Binding-site contacts:
Ligand atom O6 contacts residue GLN188 of chain 1.B at 3.1 Å (h-bond).
Ligand atom O2B contacts residue LYS162 of chain 1.B at 3.6 Å (salt-bridge).
Ligand atom O3' contacts residue VAL163 of chain 1.B at 3.0 Å (h-bond).
Ligand atom N2 contacts residue ASP183 of chain 1.B at 3.0 Å (salt-bridge).
Ligand atom O6 contacts residue ARG191 of chain 1.B at 2.9 Å (salt-bridge).
Ligand atom C2 contacts residue PHE164 of chain 1.B at 4.1 Å (hydrophobic).
Ligand atom N7 contacts residue PHE164 of chain 1.B at 3.3 Å.
Ligand atom O3B contacts residue LYS162 of chain 1.B at 4.1 Å.
Ligand atom N2 contacts residue LYS162 of chain 1.B at 4.0 Å.
Ligand atom C2 contacts residue ASP183 of chain 1.B at 3.5 Å.
Ligand atom N1 contacts residue ASP183 of chain 1.B at 2.8 Å (salt-bridge).
Ligand atom C1' contacts residue PHE164 of chain 1.B at 4.0 Å (hydrophobic).
Ligand atom O2A contacts residue LYS162 of chain 1.B at 2.9 Å (salt-bridge).
Ligand atom O1G contacts residue ARG89 of chain 1.B at 4.2 Å.
Ligand atom C2' contacts residue VAL163 of chain 1.B at 4.0 Å (hydrophobic).
Ligand atom C6 contacts residue ASP183 of chain 1.B at 3.6 Å.
Ligand atom C3' contacts residue VAL163 of chain 1.B at 4.0 Å (hydrophobic).
Ligand atom O6 contacts residue PHE211 of chain 1.B at 3.6 Å.
Ligand atom PA contacts residue LYS162 of chain 1.B at 3.8 Å.
Ligand atom C2' contacts residue PHE164 of chain 1.B at 3.9 Å (hydrophobic).
Ligand atom PG contacts residue ARG89 of chain 1.B at 4.0 Å.
Ligand atom PG contacts residue LYS162 of chain 1.B at 3.2 Å.
Ligand atom C5 contacts residue PHE164 of chain 1.B at 3.3 Å (hydrophobic).
Ligand atom C6 contacts residue PHE164 of chain 1.B at 4.0 Å (hydrophobic).
Ligand atom N7 contacts residue ARG191 of chain 1.B at 3.1 Å (salt-bridge).
Ligand atom O6 contacts residue ASP183 of chain 1.B at 3.7 Å.
Ligand atom O6 contacts residue ILE182 of chain 1.B at 4.0 Å.
Ligand atom N3 contacts residue PHE164 of chain 1.B at 3.8 Å.
Ligand atom C8 contacts residue PHE164 of chain 1.B at 3.3 Å (hydrophobic).
Ligand atom C5 contacts residue ARG191 of chain 1.B at 3.6 Å.
Ligand atom C6 contacts residue ARG191 of chain 1.B at 3.7 Å.
Ligand atom O5' contacts residue LYS162 of chain 1.B at 4.2 Å.
Ligand atom O3A contacts residue LYS162 of chain 1.B at 4.1 Å.
Ligand atom N9 contacts residue PHE164 of chain 1.B at 3.3 Å.
Ligand atom N2 contacts residue ILE179 of chain 1.B at 4.3 Å.
Ligand atom O2G contacts residue ARG89 of chain 1.B at 2.7 Å (salt-bridge).
Ligand atom C4 contacts residue PHE164 of chain 1.B at 3.3 Å (hydrophobic).
Ligand atom O3G contacts residue LYS162 of chain 1.B at 3.0 Å (salt-bridge).
Ligand atom O1G contacts residue LYS162 of chain 1.B at 2.3 Å (salt-bridge).
Ligand atom PB contacts residue LYS162 of chain 1.B at 4.1 Å.

A small-molecule ligand and the protein it binds are described below.
Small molecule (SMILES): Nc1nc2c(ncn2[C@H]2C[C@H](O)[C@@H](CO[P](=O)(O)O[P](=O)(O)OP(=O)(O)O)O2)c(=O)[nH]1

Sequence of chain 1.B:
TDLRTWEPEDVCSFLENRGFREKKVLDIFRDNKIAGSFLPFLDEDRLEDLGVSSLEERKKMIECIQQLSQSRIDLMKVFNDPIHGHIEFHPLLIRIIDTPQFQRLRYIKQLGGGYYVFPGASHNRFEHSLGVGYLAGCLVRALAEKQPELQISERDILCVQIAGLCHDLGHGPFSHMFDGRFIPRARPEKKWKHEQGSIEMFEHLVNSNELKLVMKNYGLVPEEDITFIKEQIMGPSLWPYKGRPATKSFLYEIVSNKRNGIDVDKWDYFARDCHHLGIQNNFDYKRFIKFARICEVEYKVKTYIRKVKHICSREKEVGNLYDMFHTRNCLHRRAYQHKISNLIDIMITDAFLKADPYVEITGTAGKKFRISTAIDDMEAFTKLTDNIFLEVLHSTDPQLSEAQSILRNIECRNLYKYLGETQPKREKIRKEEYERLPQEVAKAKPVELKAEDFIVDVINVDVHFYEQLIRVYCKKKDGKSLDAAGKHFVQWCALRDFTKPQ